Binding-site contacts:
Ligand atom C2 contacts residue ASP312 of chain 1.A at 3.3 Å.
Ligand atom N1 contacts residue S3P1 of chain 1.F at 2.9 Å (h-bond).
Ligand atom C3 contacts residue ARG385 of chain 1.A at 3.5 Å.
Ligand atom O3 contacts residue SER91 of chain 1.A at 3.8 Å.
Ligand atom O4 contacts residue HIS384 of chain 1.A at 3.2 Å (h-bond).
Ligand atom O5 contacts residue ARG343 of chain 1.A at 2.9 Å (salt-bridge).
Ligand atom O3 contacts residue ASN90 of chain 1.A at 3.5 Å (h-bond).
Ligand atom O4 contacts residue S3P1 of chain 1.F at 3.3 Å (h-bond).
Ligand atom C1 contacts residue GLU340 of chain 1.A at 3.3 Å.
Ligand atom O3 contacts residue ARG120 of chain 1.A at 2.8 Å (salt-bridge).
Ligand atom P1 contacts residue GLN168 of chain 1.A at 3.7 Å.
Ligand atom O2 contacts residue GLN168 of chain 1.A at 2.8 Å (h-bond).
Ligand atom C2 contacts residue ARG343 of chain 1.A at 3.8 Å.
Ligand atom C1 contacts residue ARG120 of chain 1.A at 3.4 Å.
Ligand atom O4 contacts residue LYS20 of chain 1.A at 3.0 Å (salt-bridge).
Ligand atom O2 contacts residue ARG120 of chain 1.A at 3.0 Å (salt-bridge).
Ligand atom N1 contacts residue GLU340 of chain 1.A at 2.8 Å (salt-bridge).
Ligand atom O1 contacts residue THR93 of chain 1.A at 2.7 Å (h-bond).
Ligand atom P1 contacts residue THR93 of chain 1.A at 3.6 Å.
Ligand atom C3 contacts residue GLU340 of chain 1.A at 3.5 Å.
Ligand atom C2 contacts residue S3P1 of chain 1.F at 3.2 Å.
Ligand atom O1 contacts residue S3P1 of chain 1.F at 3.7 Å.
Ligand atom O4 contacts residue ASP312 of chain 1.A at 3.8 Å.
Ligand atom O2 contacts residue GLY92 of chain 1.A at 3.2 Å.
Ligand atom O3 contacts residue GLU340 of chain 1.A at 3.7 Å.
Ligand atom O1 contacts residue GLN168 of chain 1.A at 3.6 Å.
Ligand atom O3 contacts residue GLY92 of chain 1.A at 2.7 Å (h-bond).
Ligand atom P1 contacts residue ARG120 of chain 1.A at 3.6 Å.
Ligand atom C2 contacts residue GLU340 of chain 1.A at 3.0 Å.
Ligand atom C3 contacts residue HIS384 of chain 1.A at 3.7 Å.
Ligand atom C3 contacts residue ASP312 of chain 1.A at 3.4 Å.
Ligand atom C3 contacts residue ARG343 of chain 1.A at 3.6 Å.
Ligand atom C3 contacts residue S3P1 of chain 1.F at 3.4 Å.
Ligand atom O2 contacts residue THR93 of chain 1.A at 3.3 Å (h-bond).
Ligand atom C1 contacts residue S3P1 of chain 1.F at 3.6 Å.
Ligand atom O4 contacts residue ARG385 of chain 1.A at 3.1 Å (salt-bridge).
Ligand atom O5 contacts residue ASP312 of chain 1.A at 3.0 Å.
Ligand atom O4 contacts residue GLU340 of chain 1.A at 3.7 Å.
Ligand atom P1 contacts residue GLY92 of chain 1.A at 3.5 Å.
Ligand atom O5 contacts residue ARG385 of chain 1.A at 2.9 Å.

This protein binds this small molecule.
Small molecule (SMILES): O=C(O)C[NH2+]CP(=O)(O)O

Sequence of chain 1.A:
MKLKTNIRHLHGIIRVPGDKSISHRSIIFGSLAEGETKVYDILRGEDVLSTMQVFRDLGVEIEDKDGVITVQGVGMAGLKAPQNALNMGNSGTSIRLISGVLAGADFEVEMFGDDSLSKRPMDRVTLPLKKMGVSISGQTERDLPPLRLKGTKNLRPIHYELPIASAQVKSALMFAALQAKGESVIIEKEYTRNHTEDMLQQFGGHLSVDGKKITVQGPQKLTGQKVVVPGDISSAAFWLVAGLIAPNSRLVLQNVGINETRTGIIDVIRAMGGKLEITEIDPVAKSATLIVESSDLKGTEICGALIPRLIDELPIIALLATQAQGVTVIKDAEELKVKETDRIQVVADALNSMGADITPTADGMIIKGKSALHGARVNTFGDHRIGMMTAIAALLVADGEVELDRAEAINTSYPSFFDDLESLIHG